Binding-site contacts:
Ligand atom N2 contacts residue ASN297 of chain 1.C at 2.9 Å (h-bond).
Ligand atom C8 contacts residue ASN333 of chain 1.C at 3.3 Å.
Ligand atom C7 contacts residue ASN333 of chain 1.C at 4.2 Å.
Ligand atom C1 contacts residue ASN297 of chain 1.C at 1.5 Å.
Ligand atom O5 contacts residue ASN297 of chain 1.C at 2.4 Å (h-bond).
Ligand atom C2 contacts residue ASN297 of chain 1.C at 2.5 Å.
Ligand atom C8 contacts residue SER335 of chain 1.C at 3.7 Å.
Ligand atom C8 contacts residue ASN297 of chain 1.C at 3.9 Å.
Ligand atom O7 contacts residue ASN333 of chain 1.C at 4.2 Å.
Ligand atom C3 contacts residue ASN297 of chain 1.C at 3.7 Å.
Ligand atom O3 contacts residue ASN411 of chain 1.C at 4.3 Å.
Ligand atom C3 contacts residue GLN295 of chain 1.C at 4.5 Å.
Ligand atom C8 contacts residue GLN295 of chain 1.C at 4.2 Å.
Ligand atom C5 contacts residue ASN297 of chain 1.C at 3.7 Å.
Ligand atom C4 contacts residue ASN297 of chain 1.C at 4.2 Å.
Ligand atom C8 contacts residue SER413 of chain 1.C at 3.8 Å.
Ligand atom C8 contacts residue VAL334 of chain 1.C at 4.0 Å (hydrophobic).
Ligand atom O5 contacts residue VAL446 of chain 1.C at 4.3 Å.
Ligand atom O7 contacts residue SER413 of chain 1.C at 4.1 Å.
Ligand atom O7 contacts residue ASN297 of chain 1.C at 3.6 Å.
Ligand atom C1 contacts residue VAL446 of chain 1.C at 4.2 Å (hydrophobic).
Ligand atom C7 contacts residue SER413 of chain 1.C at 4.4 Å.
Ligand atom C7 contacts residue ASN297 of chain 1.C at 3.4 Å.

This small molecule binds to this protein.
Small molecule (SMILES): CC(=O)N[C@H]1[C@H](O[C@H]2[C@H](O)[C@@H](NC(C)=O)CO[C@@H]2CO)O[C@H](CO)[C@@H](O)[C@@H]1O

Sequence of chain 1.C:
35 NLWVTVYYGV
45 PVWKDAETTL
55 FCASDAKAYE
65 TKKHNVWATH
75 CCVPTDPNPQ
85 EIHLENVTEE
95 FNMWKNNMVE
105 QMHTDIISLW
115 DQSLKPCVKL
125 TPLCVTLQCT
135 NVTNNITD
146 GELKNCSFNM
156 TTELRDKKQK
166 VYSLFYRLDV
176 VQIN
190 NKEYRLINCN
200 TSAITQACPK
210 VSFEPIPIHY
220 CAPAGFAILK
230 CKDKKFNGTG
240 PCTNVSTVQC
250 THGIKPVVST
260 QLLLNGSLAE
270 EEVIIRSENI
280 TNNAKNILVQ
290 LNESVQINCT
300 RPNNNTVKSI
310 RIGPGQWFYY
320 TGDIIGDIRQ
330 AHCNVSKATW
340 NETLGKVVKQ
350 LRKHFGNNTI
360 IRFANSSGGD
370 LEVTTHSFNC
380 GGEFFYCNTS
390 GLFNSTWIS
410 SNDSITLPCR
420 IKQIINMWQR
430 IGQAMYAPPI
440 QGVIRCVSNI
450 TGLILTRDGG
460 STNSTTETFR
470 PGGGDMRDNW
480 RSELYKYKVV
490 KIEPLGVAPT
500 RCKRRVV